Binding-site contacts:
Ligand atom C4 contacts residue ASN28 of chain 3.A at 4.2 Å.
Ligand atom C3 contacts residue ASN28 of chain 3.A at 3.8 Å.
Ligand atom O6 contacts residue VAL107 of chain 3.C at 4.2 Å.
Ligand atom O5 contacts residue THR309 of chain 3.A at 3.5 Å (h-bond).
Ligand atom C6 contacts residue THR309 of chain 3.A at 4.5 Å.
Ligand atom C5 contacts residue ASN28 of chain 3.A at 3.6 Å.
Ligand atom C4 contacts residue VAL105 of chain 3.C at 4.3 Å (hydrophobic).
Ligand atom C1 contacts residue ASN28 of chain 3.A at 1.4 Å.
Ligand atom C1 contacts residue THR309 of chain 3.A at 4.1 Å.
Ligand atom O5 contacts residue ASN28 of chain 3.A at 2.3 Å (h-bond).
Ligand atom C7 contacts residue ASN28 of chain 3.A at 3.6 Å.
Ligand atom N2 contacts residue ASN28 of chain 3.A at 2.9 Å (h-bond).
Ligand atom O6 contacts residue THR30 of chain 3.A at 3.3 Å (h-bond).
Ligand atom C6 contacts residue VAL105 of chain 3.C at 4.3 Å (hydrophobic).
Ligand atom C6 contacts residue THR30 of chain 3.A at 4.3 Å.
Ligand atom C2 contacts residue ASN28 of chain 3.A at 2.4 Å.
Ligand atom O7 contacts residue ASN28 of chain 3.A at 3.8 Å.

Sequence of chain 3.C:
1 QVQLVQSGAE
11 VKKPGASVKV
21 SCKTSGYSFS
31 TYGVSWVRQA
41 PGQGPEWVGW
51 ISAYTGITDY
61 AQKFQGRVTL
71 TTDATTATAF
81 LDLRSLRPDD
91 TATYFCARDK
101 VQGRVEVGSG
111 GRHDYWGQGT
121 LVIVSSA

Sequence of chain 3.A:
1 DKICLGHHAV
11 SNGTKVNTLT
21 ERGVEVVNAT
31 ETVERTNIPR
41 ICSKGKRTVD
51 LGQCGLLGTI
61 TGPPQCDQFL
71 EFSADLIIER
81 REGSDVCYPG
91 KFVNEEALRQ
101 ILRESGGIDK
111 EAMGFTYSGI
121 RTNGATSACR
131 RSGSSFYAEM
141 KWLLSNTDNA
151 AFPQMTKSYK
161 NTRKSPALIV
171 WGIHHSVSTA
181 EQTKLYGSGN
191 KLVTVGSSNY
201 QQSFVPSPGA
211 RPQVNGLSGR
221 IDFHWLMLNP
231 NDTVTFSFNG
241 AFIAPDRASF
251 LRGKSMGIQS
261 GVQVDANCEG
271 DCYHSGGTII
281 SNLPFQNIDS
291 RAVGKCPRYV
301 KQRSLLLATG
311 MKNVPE

A small-molecule ligand and the protein it binds are described below.
Small molecule (SMILES): CC(=O)N[C@@H]1[C@@H](O)[C@H](O)[C@@H](CO)O[C@H]1O